A small-molecule ligand and the protein it binds are described below.
Small molecule (SMILES): CC(=O)N[C@H]1[C@H](O[C@H]2[C@H](O)[C@@H](NC(C)=O)CO[C@@H]2CO)O[C@H](CO)[C@@H](O[C@@H]2O[C@H](CO[C@H]3O[C@H](CO[C@H]4O[C@H](CO)[C@@H](O)[C@H](O)[C@@H]4O[C@H]4O[C@H](CO)[C@@H](O)[C@H](O)[C@@H]4O)[C@@H](O)[C@H](O[C@H]4O[C@H](CO)[C@@H](O)[C@H](O)[C@@H]4O)[C@@H]3O)[C@@H](O)[C@H](O[C@H]3O[C@H](CO)[C@@H](O)[C@H](O)[C@@H]3O)[C@@H]2O)[C@@H]1O

Binding-site contacts:
Ligand atom C6 contacts residue HIS127 of chain 1.I at 3.0 Å.
Ligand atom O6 contacts residue GLY333 of chain 1.A at 3.1 Å.
Ligand atom C3 contacts residue ASP126 of chain 1.I at 3.1 Å.
Ligand atom O3 contacts residue ASP126 of chain 1.I at 3.2 Å (salt-bridge).
Ligand atom O4 contacts residue TYR123 of chain 1.I at 3.5 Å (h-bond).
Ligand atom O4 contacts residue GLN125 of chain 1.I at 2.5 Å (h-bond).
Ligand atom C2 contacts residue PRO78 of chain 1.I at 3.4 Å (hydrophobic).
Ligand atom O3 contacts residue NAG2 of chain 1.Q at 2.4 Å (h-bond).
Ligand atom O6 contacts residue NAG1 of chain 1.Q at 2.8 Å (h-bond).
Ligand atom O3 contacts residue NAG1 of chain 1.Q at 2.9 Å (h-bond).
Ligand atom O7 contacts residue TYR379 of chain 1.A at 3.4 Å (h-bond).
Ligand atom N2 contacts residue ASN381 of chain 1.A at 3.0 Å (h-bond).
Ligand atom C5 contacts residue SER383 of chain 1.A at 3.1 Å.
Ligand atom O7 contacts residue HIS358 of chain 1.A at 3.2 Å (h-bond).
Ligand atom O4 contacts residue NAG1 of chain 1.Q at 3.5 Å.
Ligand atom C7 contacts residue NAG2 of chain 1.Q at 3.4 Å.
Ligand atom O4 contacts residue HIS127 of chain 1.I at 3.4 Å.
Ligand atom O3 contacts residue GLU81 of chain 1.I at 2.6 Å (salt-bridge).
Ligand atom C8 contacts residue NAG2 of chain 1.Q at 3.3 Å.
Ligand atom N2 contacts residue ASP405 of chain 1.A at 3.1 Å (salt-bridge).
Ligand atom C8 contacts residue NAG1 of chain 1.Q at 3.2 Å.
Ligand atom O7 contacts residue NAG2 of chain 1.Q at 3.0 Å (h-bond).
Ligand atom O4 contacts residue ASP62 of chain 1.I at 3.3 Å (salt-bridge).
Ligand atom C6 contacts residue SER383 of chain 1.A at 3.2 Å.
Ligand atom O3 contacts residue GLN125 of chain 1.I at 3.3 Å (h-bond).
Ligand atom O5 contacts residue SER383 of chain 1.A at 3.4 Å (h-bond).
Ligand atom O4 contacts residue GLY333 of chain 1.A at 3.2 Å.
Ligand atom O2 contacts residue TYR123 of chain 1.I at 3.1 Å (h-bond).
Ligand atom O5 contacts residue HIS358 of chain 1.A at 3.1 Å.
Ligand atom O6 contacts residue HIS127 of chain 1.I at 2.8 Å (h-bond).
Ligand atom O6 contacts residue SER357 of chain 1.A at 3.2 Å (h-bond).
Ligand atom O5 contacts residue ASN381 of chain 1.A at 2.4 Å (h-bond).
Ligand atom C6 contacts residue SER357 of chain 1.A at 3.3 Å.
Ligand atom O3 contacts residue SER76 of chain 1.I at 2.4 Å (h-bond).
Ligand atom C3 contacts residue NAG1 of chain 1.Q at 3.5 Å.
Ligand atom C3 contacts residue SER76 of chain 1.I at 3.3 Å.
Ligand atom O6 contacts residue HIS358 of chain 1.A at 3.0 Å (h-bond).
Ligand atom O5 contacts residue SER357 of chain 1.A at 3.5 Å (h-bond).
Ligand atom C1 contacts residue ASN381 of chain 1.A at 1.4 Å.
Ligand atom C2 contacts residue ASN381 of chain 1.A at 2.6 Å.

Sequence of chain 1.A:
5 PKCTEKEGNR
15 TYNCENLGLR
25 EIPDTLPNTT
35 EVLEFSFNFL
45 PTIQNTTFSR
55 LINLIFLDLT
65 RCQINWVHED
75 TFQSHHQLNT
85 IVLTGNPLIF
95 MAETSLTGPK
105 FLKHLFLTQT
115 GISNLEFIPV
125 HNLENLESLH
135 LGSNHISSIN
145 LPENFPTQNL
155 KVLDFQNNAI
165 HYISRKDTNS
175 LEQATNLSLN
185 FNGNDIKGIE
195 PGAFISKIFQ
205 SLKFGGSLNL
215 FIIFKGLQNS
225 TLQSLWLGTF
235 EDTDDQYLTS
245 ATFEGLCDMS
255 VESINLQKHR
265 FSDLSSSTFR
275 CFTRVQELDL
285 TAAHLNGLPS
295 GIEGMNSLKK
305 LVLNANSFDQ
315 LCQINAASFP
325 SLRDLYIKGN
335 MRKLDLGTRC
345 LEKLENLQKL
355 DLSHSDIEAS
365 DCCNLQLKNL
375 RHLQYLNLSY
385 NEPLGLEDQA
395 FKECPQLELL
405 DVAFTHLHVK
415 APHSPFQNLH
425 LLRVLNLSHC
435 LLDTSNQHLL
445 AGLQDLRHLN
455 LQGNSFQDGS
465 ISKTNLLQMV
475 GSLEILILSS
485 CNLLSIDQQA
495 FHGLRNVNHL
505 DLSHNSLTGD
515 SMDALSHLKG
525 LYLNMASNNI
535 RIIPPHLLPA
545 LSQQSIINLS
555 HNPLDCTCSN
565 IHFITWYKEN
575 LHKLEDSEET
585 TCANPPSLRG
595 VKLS

Sequence of chain 1.I:
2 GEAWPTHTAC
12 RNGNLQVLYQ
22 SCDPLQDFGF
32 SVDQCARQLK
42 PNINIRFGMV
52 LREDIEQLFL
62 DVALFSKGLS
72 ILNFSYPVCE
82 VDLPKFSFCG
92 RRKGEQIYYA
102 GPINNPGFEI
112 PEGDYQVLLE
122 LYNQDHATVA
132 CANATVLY